Sequence of chain 1.A:
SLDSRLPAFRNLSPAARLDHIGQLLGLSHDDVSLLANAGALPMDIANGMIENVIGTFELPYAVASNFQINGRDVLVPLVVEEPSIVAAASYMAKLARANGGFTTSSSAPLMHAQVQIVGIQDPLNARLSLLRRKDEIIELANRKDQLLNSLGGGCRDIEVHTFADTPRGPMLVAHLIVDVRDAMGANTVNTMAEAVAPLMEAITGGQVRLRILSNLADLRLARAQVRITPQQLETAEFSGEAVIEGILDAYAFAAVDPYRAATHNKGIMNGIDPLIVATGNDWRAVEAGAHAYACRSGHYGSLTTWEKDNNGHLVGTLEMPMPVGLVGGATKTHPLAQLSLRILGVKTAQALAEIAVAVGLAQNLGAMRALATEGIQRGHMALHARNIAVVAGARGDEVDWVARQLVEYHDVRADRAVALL

A protein and the small-molecule ligand that binds it are described below.
Small molecule (SMILES): C[C@@](O)(CCO)CC(=O)[O-]

Sequence of chain 1.B:
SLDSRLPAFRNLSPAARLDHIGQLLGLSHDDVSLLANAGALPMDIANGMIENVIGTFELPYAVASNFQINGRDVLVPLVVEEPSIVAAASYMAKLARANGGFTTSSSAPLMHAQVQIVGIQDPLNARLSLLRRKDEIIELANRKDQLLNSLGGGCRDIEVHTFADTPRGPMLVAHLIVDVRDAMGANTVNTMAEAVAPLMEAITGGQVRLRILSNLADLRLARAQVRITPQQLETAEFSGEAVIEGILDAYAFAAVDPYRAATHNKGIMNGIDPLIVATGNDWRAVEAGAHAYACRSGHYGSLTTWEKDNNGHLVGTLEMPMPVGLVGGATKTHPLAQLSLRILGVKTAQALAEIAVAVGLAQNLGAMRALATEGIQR

Binding-site contacts:
Ligand atom O4 contacts residue ARG261 of chain 1.B at 2.9 Å (salt-bridge).
Ligand atom C4 contacts residue THR264 of chain 1.B at 3.6 Å.
Ligand atom C4 contacts residue GLY268 of chain 1.B at 3.9 Å.
Ligand atom O7 contacts residue LEU214 of chain 1.A at 4.3 Å.
Ligand atom C6 contacts residue ILE213 of chain 1.A at 4.4 Å (hydrophobic).
Ligand atom O4 contacts residue ILE213 of chain 1.A at 3.6 Å.
Ligand atom C8 contacts residue ASN271 of chain 1.B at 3.8 Å.
Ligand atom C5 contacts residue ARG261 of chain 1.B at 3.6 Å.
Ligand atom O4 contacts residue THR264 of chain 1.B at 3.4 Å.
Ligand atom C4 contacts residue ALA368 of chain 1.B at 3.9 Å (hydrophobic).
Ligand atom C8 contacts residue GLU83 of chain 1.B at 3.5 Å.
Ligand atom O8 contacts residue LYS267 of chain 1.B at 3.0 Å (salt-bridge).
Ligand atom C5 contacts residue THR264 of chain 1.B at 3.6 Å.
Ligand atom O3 contacts residue LEU372 of chain 1.B at 4.1 Å.
Ligand atom C5 contacts residue ALA368 of chain 1.B at 4.1 Å (hydrophobic).
Ligand atom O3 contacts residue THR264 of chain 1.B at 3.7 Å.
Ligand atom C2 contacts residue ASN271 of chain 1.B at 3.4 Å.
Ligand atom O3 contacts residue ARG261 of chain 1.B at 2.8 Å (salt-bridge).
Ligand atom O7 contacts residue ILE213 of chain 1.A at 4.0 Å.
Ligand atom O4 contacts residue LEU372 of chain 1.B at 3.5 Å.
Ligand atom C8 contacts residue LYS267 of chain 1.B at 4.1 Å.
Ligand atom C6 contacts residue ALA368 of chain 1.B at 4.3 Å (hydrophobic).
Ligand atom O3 contacts residue HIS265 of chain 1.B at 3.8 Å.
Ligand atom O8 contacts residue GLU83 of chain 1.B at 2.5 Å (salt-bridge).
Ligand atom C5 contacts residue LEU372 of chain 1.B at 4.1 Å (hydrophobic).
Ligand atom O8 contacts residue ASN271 of chain 1.B at 3.0 Å (h-bond).
Ligand atom C2 contacts residue GLY268 of chain 1.B at 4.4 Å.
Ligand atom O7 contacts residue THR264 of chain 1.B at 3.5 Å.
Ligand atom O3 contacts residue ALA368 of chain 1.B at 3.8 Å.